Sequence of chain 1.C:
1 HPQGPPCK

A protein and the small-molecule ligand that binds it are described below.
Small molecule (SMILES): CCCCC(=O)O

Binding-site contacts:
Ligand atom O1 contacts residue PRO2 of chain 1.C at 3.6 Å.
Ligand atom C4 contacts residue CYS7 of chain 1.C at 3.4 Å (hydrophobic).
Ligand atom C5 contacts residue CYS7 of chain 1.C at 2.9 Å (hydrophobic).
Ligand atom C2 contacts residue PRO2 of chain 1.C at 3.9 Å (hydrophobic).
Ligand atom C4 contacts residue HIS1 of chain 1.C at 3.3 Å.
Ligand atom C2 contacts residue HIS1 of chain 1.C at 1.3 Å.
Ligand atom C3 contacts residue HIS1 of chain 1.C at 2.5 Å.
Ligand atom O1 contacts residue HIS1 of chain 1.C at 2.2 Å (h-bond).
Ligand atom C6 contacts residue CYS7 of chain 1.C at 1.8 Å (hydrophobic).
Ligand atom C5 contacts residue HIS1 of chain 1.C at 4.4 Å.